Sequence of chain 1.C:
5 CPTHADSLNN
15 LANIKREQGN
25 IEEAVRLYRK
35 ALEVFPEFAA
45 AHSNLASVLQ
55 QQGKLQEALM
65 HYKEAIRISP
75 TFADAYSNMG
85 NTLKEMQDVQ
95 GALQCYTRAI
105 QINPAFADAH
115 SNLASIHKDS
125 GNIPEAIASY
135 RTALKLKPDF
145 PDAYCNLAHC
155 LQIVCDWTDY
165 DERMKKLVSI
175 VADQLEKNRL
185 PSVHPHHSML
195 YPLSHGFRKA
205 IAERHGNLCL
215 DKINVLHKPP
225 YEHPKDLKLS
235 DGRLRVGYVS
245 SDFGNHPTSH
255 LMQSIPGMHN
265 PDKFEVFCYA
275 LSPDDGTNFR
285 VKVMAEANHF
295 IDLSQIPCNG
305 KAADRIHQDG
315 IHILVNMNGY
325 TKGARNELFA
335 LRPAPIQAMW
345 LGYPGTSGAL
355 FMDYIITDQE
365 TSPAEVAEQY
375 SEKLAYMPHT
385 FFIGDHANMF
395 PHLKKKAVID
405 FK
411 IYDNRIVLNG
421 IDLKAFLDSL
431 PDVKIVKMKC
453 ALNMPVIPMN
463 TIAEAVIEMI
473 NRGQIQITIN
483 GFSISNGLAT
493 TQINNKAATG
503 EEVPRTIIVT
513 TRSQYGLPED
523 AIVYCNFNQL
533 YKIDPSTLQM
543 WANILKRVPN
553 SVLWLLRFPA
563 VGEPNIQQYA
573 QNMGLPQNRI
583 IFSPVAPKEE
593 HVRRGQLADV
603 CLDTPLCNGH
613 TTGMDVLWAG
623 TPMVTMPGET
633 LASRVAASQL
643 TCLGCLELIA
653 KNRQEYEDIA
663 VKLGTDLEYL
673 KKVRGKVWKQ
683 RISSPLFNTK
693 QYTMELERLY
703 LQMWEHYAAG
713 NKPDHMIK

Binding-site contacts:
Ligand atom N2' contacts residue HIS612 of chain 1.B at 3.0 Å (h-bond).
Ligand atom O2B contacts residue HIS612 of chain 1.B at 2.9 Å (h-bond).
Ligand atom C2B contacts residue HIS593 of chain 1.B at 3.5 Å.
Ligand atom O1B contacts residue LYS534 of chain 1.B at 2.9 Å (salt-bridge).
Ligand atom C2B contacts residue LYS590 of chain 1.B at 3.5 Å.
Ligand atom C8' contacts residue CYS609 of chain 1.B at 3.5 Å (hydrophobic).
Ligand atom O4' contacts residue PHE386 of chain 1.B at 3.5 Å.
Ligand atom O2' contacts residue HIS593 of chain 1.B at 3.1 Å (h-bond).
Ligand atom O4 contacts residue ALA588 of chain 1.B at 3.1 Å (h-bond).
Ligand atom C4' contacts residue LEU345 of chain 1.B at 3.4 Å (hydrophobic).
Ligand atom O4 contacts residue ARG596 of chain 1.B at 2.9 Å (salt-bridge).
Ligand atom C6 contacts residue HIS593 of chain 1.B at 3.6 Å.
Ligand atom C4' contacts residue GLY346 of chain 1.B at 3.6 Å.
Ligand atom O1' contacts residue THR613 of chain 1.B at 3.1 Å (h-bond).
Ligand atom N3 contacts residue ALA588 of chain 1.B at 2.8 Å (h-bond).
Ligand atom O2 contacts residue ALA588 of chain 1.B at 3.5 Å (h-bond).
Ligand atom O4 contacts residue VAL587 of chain 1.B at 3.6 Å.
Ligand atom O2A contacts residue GLN531 of chain 1.B at 2.8 Å (h-bond).
Ligand atom C2B contacts residue ASP617 of chain 1.B at 3.5 Å.
Ligand atom O3B contacts residue PRO251 of chain 1.B at 3.5 Å.
Ligand atom O6' contacts residue THR252 of chain 1.B at 2.5 Å (h-bond).
Ligand atom O3' contacts residue PRO348 of chain 1.B at 3.6 Å.
Ligand atom C4 contacts residue HIS593 of chain 1.B at 3.4 Å.
Ligand atom O2' contacts residue ASP617 of chain 1.B at 2.8 Å (salt-bridge).
Ligand atom O3' contacts residue HIS612 of chain 1.B at 3.0 Å (h-bond).
Ligand atom O4 contacts residue LEU558 of chain 1.B at 3.3 Å.
Ligand atom O3B contacts residue LYS590 of chain 1.B at 2.7 Å (salt-bridge).
Ligand atom C3' contacts residue HIS612 of chain 1.B at 3.4 Å.
Ligand atom O7' contacts residue HIS190 of chain 1.B at 3.1 Å (h-bond).
Ligand atom O4' contacts residue LEU345 of chain 1.B at 2.5 Å (h-bond).
Ligand atom N1 contacts residue HIS593 of chain 1.B at 3.6 Å (h-bond).
Ligand atom O2B contacts residue THR614 of chain 1.B at 3.4 Å (h-bond).
Ligand atom N3 contacts residue HIS593 of chain 1.B at 3.3 Å.
Ligand atom C5' contacts residue THR613 of chain 1.B at 3.3 Å.
Ligand atom O2B contacts residue THR613 of chain 1.B at 2.6 Å (h-bond).
Ligand atom O2' contacts residue LYS590 of chain 1.B at 2.4 Å (salt-bridge).
Ligand atom C5 contacts residue HIS593 of chain 1.B at 3.4 Å.
Ligand atom C6' contacts residue THR252 of chain 1.B at 3.3 Å.
Ligand atom O2 contacts residue LYS590 of chain 1.B at 3.5 Å.
Ligand atom C2 contacts residue ALA588 of chain 1.B at 3.5 Å (hydrophobic).

Sequence of chain 1.B:
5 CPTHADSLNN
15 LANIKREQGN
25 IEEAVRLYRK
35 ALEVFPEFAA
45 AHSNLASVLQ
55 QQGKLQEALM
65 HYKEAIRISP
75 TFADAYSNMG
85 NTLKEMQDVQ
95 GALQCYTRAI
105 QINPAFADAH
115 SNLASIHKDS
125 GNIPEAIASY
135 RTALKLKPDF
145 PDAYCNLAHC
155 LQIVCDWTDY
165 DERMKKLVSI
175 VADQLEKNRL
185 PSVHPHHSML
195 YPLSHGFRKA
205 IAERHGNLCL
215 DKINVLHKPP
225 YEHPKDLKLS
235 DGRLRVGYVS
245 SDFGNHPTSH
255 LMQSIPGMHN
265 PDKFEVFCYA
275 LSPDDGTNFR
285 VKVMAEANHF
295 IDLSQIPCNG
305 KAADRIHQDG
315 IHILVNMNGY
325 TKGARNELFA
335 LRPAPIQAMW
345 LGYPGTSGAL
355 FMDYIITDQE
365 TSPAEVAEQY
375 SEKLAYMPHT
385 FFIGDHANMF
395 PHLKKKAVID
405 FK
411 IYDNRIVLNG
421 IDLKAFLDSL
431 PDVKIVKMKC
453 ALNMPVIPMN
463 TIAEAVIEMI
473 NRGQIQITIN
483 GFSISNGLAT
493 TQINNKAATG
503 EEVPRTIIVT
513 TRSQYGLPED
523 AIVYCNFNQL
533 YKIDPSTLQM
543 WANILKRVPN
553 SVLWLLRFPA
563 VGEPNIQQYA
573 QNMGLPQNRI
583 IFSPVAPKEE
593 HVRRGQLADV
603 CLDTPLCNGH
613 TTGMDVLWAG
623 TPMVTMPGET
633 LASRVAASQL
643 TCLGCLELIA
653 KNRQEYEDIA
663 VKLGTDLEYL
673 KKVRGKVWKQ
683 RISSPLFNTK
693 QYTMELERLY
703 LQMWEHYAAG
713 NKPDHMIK

A small-molecule ligand and the protein it binds are described below.
Small molecule (SMILES): CC(=O)N[C@@H]1[C@@H](O)[C@H](O)[C@@H](CO)S[C@@H]1OP(=O)(O)OP(=O)(O)OC[C@H]1O[C@@H](n2ccc(=O)[nH]c2=O)[C@H](O)[C@@H]1O